Sequence of chain 12.A:
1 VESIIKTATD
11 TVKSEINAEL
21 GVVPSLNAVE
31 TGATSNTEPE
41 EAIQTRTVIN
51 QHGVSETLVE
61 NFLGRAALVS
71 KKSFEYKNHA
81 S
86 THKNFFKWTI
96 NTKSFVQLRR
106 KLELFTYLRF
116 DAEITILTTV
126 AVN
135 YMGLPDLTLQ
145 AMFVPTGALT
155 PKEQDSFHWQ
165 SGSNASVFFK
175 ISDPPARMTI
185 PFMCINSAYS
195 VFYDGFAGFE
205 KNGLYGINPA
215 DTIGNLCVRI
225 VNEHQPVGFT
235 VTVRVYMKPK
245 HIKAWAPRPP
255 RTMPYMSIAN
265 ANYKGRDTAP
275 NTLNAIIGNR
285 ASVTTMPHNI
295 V

Binding-site contacts:
Ligand atom O4 contacts residue ASP91 of chain 12.C at 2.7 Å (salt-bridge).
Ligand atom O6 contacts residue ASP91 of chain 12.C at 3.1 Å.
Ligand atom C1 contacts residue ARG104 of chain 12.C at 3.6 Å.
Ligand atom C11 contacts residue ASP232 of chain 12.C at 3.8 Å.
Ligand atom C4 contacts residue PRO231 of chain 12.C at 3.5 Å (hydrophobic).
Ligand atom C3 contacts residue PRO274 of chain 12.A at 4.1 Å (hydrophobic).
Ligand atom C4 contacts residue ASP232 of chain 12.C at 3.5 Å.
Ligand atom O3 contacts residue GLY282 of chain 12.A at 3.4 Å.
Ligand atom O4 contacts residue ASN275 of chain 12.A at 3.0 Å (h-bond).
Ligand atom C5 contacts residue ASN275 of chain 12.A at 3.6 Å.
Ligand atom C3 contacts residue ARG95 of chain 12.C at 3.9 Å.
Ligand atom C3 contacts residue ASP232 of chain 12.C at 4.0 Å.
Ligand atom O4 contacts residue ARG95 of chain 12.C at 3.6 Å (salt-bridge).
Ligand atom C4 contacts residue PRO274 of chain 12.A at 4.0 Å (hydrophobic).
Ligand atom O6 contacts residue PRO274 of chain 12.A at 3.7 Å.
Ligand atom C11 contacts residue PRO231 of chain 12.C at 3.7 Å (hydrophobic).
Ligand atom C5 contacts residue PRO231 of chain 12.C at 3.7 Å (hydrophobic).
Ligand atom C10 contacts residue PRO231 of chain 12.C at 3.8 Å (hydrophobic).
Ligand atom C4 contacts residue ASN275 of chain 12.A at 3.8 Å.
Ligand atom O4 contacts residue ASP232 of chain 12.C at 2.7 Å (salt-bridge).
Ligand atom O4 contacts residue PRO231 of chain 12.C at 3.8 Å.
Ligand atom O1B contacts residue ARG104 of chain 12.C at 2.8 Å (salt-bridge).
Ligand atom C4 contacts residue ARG104 of chain 12.C at 3.9 Å.
Ligand atom O7 contacts residue PRO274 of chain 12.A at 3.4 Å.
Ligand atom O10 contacts residue ASN275 of chain 12.A at 2.9 Å (h-bond).
Ligand atom O10 contacts residue ARG270 of chain 12.A at 3.3 Å.
Ligand atom C10 contacts residue ASN275 of chain 12.A at 3.3 Å.
Ligand atom C6 contacts residue ASP91 of chain 12.C at 3.8 Å.
Ligand atom C5 contacts residue PRO274 of chain 12.A at 4.0 Å (hydrophobic).
Ligand atom O3 contacts residue ASP91 of chain 12.C at 4.0 Å.
Ligand atom N5 contacts residue ASN275 of chain 12.A at 3.6 Å (h-bond).
Ligand atom C4 contacts residue ASP91 of chain 12.C at 3.2 Å.
Ligand atom C3 contacts residue ARG104 of chain 12.C at 3.8 Å.
Ligand atom N5 contacts residue PRO231 of chain 12.C at 2.9 Å (h-bond).
Ligand atom N5 contacts residue ASP232 of chain 12.C at 4.1 Å.
Ligand atom C11 contacts residue ILE233 of chain 12.C at 3.8 Å (hydrophobic).
Ligand atom O7 contacts residue ARG270 of chain 12.A at 3.8 Å.
Ligand atom O3 contacts residue PRO274 of chain 12.A at 3.8 Å.
Ligand atom C3 contacts residue PRO274 of chain 12.A at 3.8 Å (hydrophobic).
Ligand atom C11 contacts residue GLY234 of chain 12.C at 3.8 Å.

Sequence of chain 12.C:
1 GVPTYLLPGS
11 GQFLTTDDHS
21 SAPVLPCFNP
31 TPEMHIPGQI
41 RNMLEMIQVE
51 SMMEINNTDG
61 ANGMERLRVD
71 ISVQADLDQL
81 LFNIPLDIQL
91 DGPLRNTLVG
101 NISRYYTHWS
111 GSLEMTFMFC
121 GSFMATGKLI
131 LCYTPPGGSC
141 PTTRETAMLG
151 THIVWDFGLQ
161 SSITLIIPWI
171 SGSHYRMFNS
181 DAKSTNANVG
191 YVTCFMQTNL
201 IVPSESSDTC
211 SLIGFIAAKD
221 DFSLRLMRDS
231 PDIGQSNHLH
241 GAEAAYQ

A protein and the small-molecule ligand that binds it are described below.
Small molecule (SMILES): CC(=O)N[C@H]1[C@H]([C@H](O)[C@H](O)CO)O[C@@](OC[C@H]2O[C@@H](O[C@H]3[C@H](O)[C@@H](O)[C@H](O)O[C@@H]3CO)[C@H](O)[C@@H](O)[C@H]2O)(C(=O)O)C[C@@H]1O